Sequence of chain 1.E:
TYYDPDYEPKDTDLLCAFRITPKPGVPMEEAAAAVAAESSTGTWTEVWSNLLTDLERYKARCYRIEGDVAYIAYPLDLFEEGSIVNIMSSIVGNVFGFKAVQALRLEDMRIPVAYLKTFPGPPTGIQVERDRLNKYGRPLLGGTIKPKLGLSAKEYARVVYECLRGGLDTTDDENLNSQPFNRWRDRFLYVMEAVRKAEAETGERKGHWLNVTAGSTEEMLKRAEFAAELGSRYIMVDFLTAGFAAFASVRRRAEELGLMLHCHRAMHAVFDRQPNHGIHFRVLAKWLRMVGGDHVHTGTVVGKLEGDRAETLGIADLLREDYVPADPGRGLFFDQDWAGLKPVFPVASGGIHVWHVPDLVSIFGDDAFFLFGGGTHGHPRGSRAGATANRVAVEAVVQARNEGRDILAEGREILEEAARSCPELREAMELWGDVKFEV

Binding-site contacts:
Ligand atom O5P contacts residue HIS313 of chain 2.C at 3.6 Å.
Ligand atom C5 contacts residue HIS313 of chain 2.C at 3.8 Å.
Ligand atom C3 contacts residue KCX187 of chain 2.C at 3.2 Å.
Ligand atom O3 contacts residue GLU190 of chain 2.C at 3.7 Å.
Ligand atom O7 contacts residue GLU190 of chain 2.C at 3.8 Å.
Ligand atom C contacts residue LYS161 of chain 2.C at 3.8 Å.
Ligand atom C2 contacts residue MG1 of chain 2.L at 3.2 Å.
Ligand atom O6P contacts residue SER365 of chain 2.C at 3.5 Å (h-bond).
Ligand atom O3P contacts residue TRP59 of chain 1.E at 3.3 Å (h-bond).
Ligand atom O3 contacts residue KCX187 of chain 2.C at 2.9 Å (h-bond).
Ligand atom O1P contacts residue TRP59 of chain 1.E at 3.4 Å.
Ligand atom O1P contacts residue GLY367 of chain 2.C at 3.0 Å (h-bond).
Ligand atom C4 contacts residue SER365 of chain 2.C at 3.7 Å.
Ligand atom O4P contacts residue HIS284 of chain 2.C at 3.4 Å (h-bond).
Ligand atom C2 contacts residue KCX187 of chain 2.C at 3.8 Å.
Ligand atom O7 contacts residue ASP189 of chain 2.C at 3.2 Å (salt-bridge).
Ligand atom O2P contacts residue GLY389 of chain 2.C at 3.0 Å (h-bond).
Ligand atom O1P contacts residue GLY366 of chain 2.C at 3.7 Å.
Ligand atom O2 contacts residue THR159 of chain 2.C at 2.9 Å (h-bond).
Ligand atom C contacts residue MG1 of chain 2.L at 3.1 Å.
Ligand atom O2 contacts residue KCX187 of chain 2.C at 3.2 Å (h-bond).
Ligand atom O4 contacts residue GLY366 of chain 2.C at 3.4 Å (h-bond).
Ligand atom O7 contacts residue LYS163 of chain 2.C at 3.5 Å (salt-bridge).
Ligand atom O3P contacts residue LYS161 of chain 2.C at 3.5 Å (salt-bridge).
Ligand atom O3P contacts residue GLY389 of chain 2.C at 3.4 Å.
Ligand atom O3 contacts residue MG1 of chain 2.L at 2.3 Å.
Ligand atom C3 contacts residue MG1 of chain 2.L at 3.3 Å.
Ligand atom O5P contacts residue ARG281 of chain 2.C at 3.2 Å (salt-bridge).
Ligand atom O4P contacts residue ARG281 of chain 2.C at 3.5 Å (salt-bridge).
Ligand atom O7 contacts residue LYS161 of chain 2.C at 3.8 Å.
Ligand atom O4 contacts residue SER365 of chain 2.C at 2.9 Å (h-bond).
Ligand atom O7 contacts residue ASN109 of chain 1.E at 3.6 Å.
Ligand atom C5 contacts residue SER365 of chain 2.C at 3.7 Å.
Ligand atom O2 contacts residue MG1 of chain 2.L at 2.7 Å.
Ligand atom O1 contacts residue LYS161 of chain 2.C at 3.1 Å (salt-bridge).
Ligand atom O6P contacts residue ARG281 of chain 2.C at 3.6 Å (salt-bridge).
Ligand atom P2 contacts residue ARG281 of chain 2.C at 3.6 Å.
Ligand atom O3 contacts residue HIS280 of chain 2.C at 2.9 Å (h-bond).
Ligand atom O3P contacts residue GLY390 of chain 2.C at 2.8 Å (h-bond).
Ligand atom O7 contacts residue MG1 of chain 2.L at 2.4 Å.

Sequence of chain 2.C:
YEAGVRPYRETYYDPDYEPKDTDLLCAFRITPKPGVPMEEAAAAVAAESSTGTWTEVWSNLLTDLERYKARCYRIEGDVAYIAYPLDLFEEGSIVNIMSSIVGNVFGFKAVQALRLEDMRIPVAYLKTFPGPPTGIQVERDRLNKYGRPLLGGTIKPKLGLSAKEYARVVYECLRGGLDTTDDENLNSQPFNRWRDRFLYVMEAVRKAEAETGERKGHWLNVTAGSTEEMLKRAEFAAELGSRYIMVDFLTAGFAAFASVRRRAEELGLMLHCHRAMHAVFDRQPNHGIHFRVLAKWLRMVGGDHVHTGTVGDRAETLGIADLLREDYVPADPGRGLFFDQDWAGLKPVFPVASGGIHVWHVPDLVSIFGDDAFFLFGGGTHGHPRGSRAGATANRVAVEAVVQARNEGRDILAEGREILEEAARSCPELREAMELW

A small-molecule ligand and the protein it binds are described below.
Small molecule (SMILES): O=C(O)[C@@](O)(COP(=O)(O)O)[C@H](O)[C@H](O)COP(=O)(O)O